Binding-site contacts:
Ligand atom C5 contacts residue ASN167 of chain 1.A at 3.7 Å.
Ligand atom C2 contacts residue TYR219 of chain 1.A at 3.9 Å (hydrophobic).
Ligand atom O6 contacts residue HIS170 of chain 1.A at 3.5 Å (h-bond).
Ligand atom C4 contacts residue ASN167 of chain 1.A at 4.2 Å.
Ligand atom C2 contacts residue ASN167 of chain 1.A at 2.5 Å.
Ligand atom N2 contacts residue ASN167 of chain 1.A at 2.9 Å (h-bond).
Ligand atom C7 contacts residue TYR219 of chain 1.A at 3.6 Å (hydrophobic).
Ligand atom C1 contacts residue ASN167 of chain 1.A at 1.4 Å.
Ligand atom C1 contacts residue SER169 of chain 1.A at 3.9 Å.
Ligand atom O7 contacts residue ASN167 of chain 1.A at 3.4 Å (h-bond).
Ligand atom O5 contacts residue HIS170 of chain 1.A at 3.6 Å.
Ligand atom O5 contacts residue ASN167 of chain 1.A at 2.4 Å (h-bond).
Ligand atom C1 contacts residue TYR219 of chain 1.A at 4.1 Å (hydrophobic).
Ligand atom N2 contacts residue TYR219 of chain 1.A at 2.9 Å (h-bond).
Ligand atom C5 contacts residue SER169 of chain 1.A at 3.7 Å.
Ligand atom C6 contacts residue SER169 of chain 1.A at 4.1 Å.
Ligand atom O5 contacts residue SER169 of chain 1.A at 3.6 Å.
Ligand atom C8 contacts residue GLN165 of chain 1.A at 3.6 Å.
Ligand atom C3 contacts residue TYR219 of chain 1.A at 4.2 Å (hydrophobic).
Ligand atom C8 contacts residue ASN167 of chain 1.A at 4.5 Å.
Ligand atom C1 contacts residue HIS170 of chain 1.A at 4.2 Å.
Ligand atom C8 contacts residue TYR219 of chain 1.A at 3.4 Å (hydrophobic).
Ligand atom C8 contacts residue ILE113 of chain 1.A at 3.9 Å (hydrophobic).
Ligand atom C3 contacts residue ASN167 of chain 1.A at 3.8 Å.
Ligand atom C7 contacts residue ASN167 of chain 1.A at 3.3 Å.

Sequence of chain 1.A:
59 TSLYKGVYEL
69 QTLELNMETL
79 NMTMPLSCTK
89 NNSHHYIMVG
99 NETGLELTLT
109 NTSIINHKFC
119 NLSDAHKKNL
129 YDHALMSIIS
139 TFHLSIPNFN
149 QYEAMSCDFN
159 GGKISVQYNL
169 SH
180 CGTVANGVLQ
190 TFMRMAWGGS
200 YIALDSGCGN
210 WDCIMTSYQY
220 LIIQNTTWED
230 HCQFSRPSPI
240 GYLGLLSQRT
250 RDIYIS

A small-molecule ligand and the protein it binds are described below.
Small molecule (SMILES): CC(=O)N[C@@H]1[C@@H](O)[C@H](O)[C@@H](CO)O[C@H]1O